The protein below binds the small molecule below.
Small molecule (SMILES): O=P(O)(O)OCCNS(=O)(=O)c1ccc(OC(F)(F)F)cc1

Binding-site contacts:
Ligand atom O18 contacts residue GLY234 of chain 2.A at 2.9 Å (h-bond).
Ligand atom O21 contacts residue GLU49 of chain 2.A at 3.4 Å.
Ligand atom C2 contacts residue PHE212 of chain 2.A at 3.7 Å (hydrophobic).
Ligand atom C1 contacts residue PHE212 of chain 2.A at 3.6 Å (hydrophobic).
Ligand atom O20 contacts residue GLY234 of chain 2.A at 3.6 Å.
Ligand atom O20 contacts residue THR183 of chain 2.A at 3.5 Å.
Ligand atom C3 contacts residue LEU127 of chain 2.A at 3.6 Å (hydrophobic).
Ligand atom F9F contacts residue ILE153 of chain 2.A at 3.6 Å.
Ligand atom O19 contacts residue PHE212 of chain 2.A at 3.5 Å.
Ligand atom C4 contacts residue LEU100 of chain 2.A at 3.6 Å (hydrophobic).
Ligand atom C3 contacts residue TYR175 of chain 2.A at 3.5 Å (hydrophobic).
Ligand atom O19 contacts residue GLY184 of chain 2.A at 2.8 Å (h-bond).
Ligand atom F11 contacts residue PRO18 of chain 2.B at 3.5 Å.
Ligand atom O20 contacts residue ILE64 of chain 2.A at 3.5 Å.
Ligand atom C5 contacts residue THR183 of chain 2.A at 3.7 Å.
Ligand atom F9F contacts residue LEU127 of chain 2.A at 3.5 Å.
Ligand atom C5 contacts residue LEU100 of chain 2.A at 3.6 Å (hydrophobic).
Ligand atom O16 contacts residue PHE212 of chain 2.A at 3.7 Å.
Ligand atom C14 contacts residue TYR175 of chain 2.A at 3.4 Å (hydrophobic).
Ligand atom O18 contacts residue SER235 of chain 2.A at 3.5 Å (h-bond).
Ligand atom O7 contacts residue ALA59 of chain 2.A at 3.4 Å.
Ligand atom O21 contacts residue PHE22 of chain 2.A at 3.2 Å.
Ligand atom O20 contacts residue GLY184 of chain 2.A at 3.7 Å.
Ligand atom O16 contacts residue THR183 of chain 2.A at 3.6 Å.
Ligand atom F9F contacts residue ALA129 of chain 2.A at 3.4 Å.
Ligand atom P17 contacts residue SER235 of chain 2.A at 3.6 Å.
Ligand atom C14 contacts residue THR183 of chain 2.A at 3.7 Å.
Ligand atom F11 contacts residue ALA129 of chain 2.A at 3.3 Å.
Ligand atom O21 contacts residue LEU100 of chain 2.A at 3.3 Å.
Ligand atom O22 contacts residue ILE232 of chain 2.A at 3.6 Å.
Ligand atom P17 contacts residue GLY213 of chain 2.A at 3.7 Å.
Ligand atom F10 contacts residue PHE212 of chain 2.A at 3.7 Å.
Ligand atom O19 contacts residue GLY213 of chain 2.A at 2.7 Å (h-bond).
Ligand atom C15 contacts residue THR183 of chain 2.A at 3.7 Å.
Ligand atom O19 contacts residue THR183 of chain 2.A at 3.6 Å.
Ligand atom O7 contacts residue ALA129 of chain 2.A at 3.6 Å.
Ligand atom O7 contacts residue PHE212 of chain 2.A at 3.7 Å.
Ligand atom C6 contacts residue PHE212 of chain 2.A at 3.7 Å (hydrophobic).
Ligand atom O20 contacts residue SER235 of chain 2.A at 2.6 Å (h-bond).
Ligand atom O22 contacts residue TYR175 of chain 2.A at 2.8 Å (h-bond).

Sequence of chain 2.B:
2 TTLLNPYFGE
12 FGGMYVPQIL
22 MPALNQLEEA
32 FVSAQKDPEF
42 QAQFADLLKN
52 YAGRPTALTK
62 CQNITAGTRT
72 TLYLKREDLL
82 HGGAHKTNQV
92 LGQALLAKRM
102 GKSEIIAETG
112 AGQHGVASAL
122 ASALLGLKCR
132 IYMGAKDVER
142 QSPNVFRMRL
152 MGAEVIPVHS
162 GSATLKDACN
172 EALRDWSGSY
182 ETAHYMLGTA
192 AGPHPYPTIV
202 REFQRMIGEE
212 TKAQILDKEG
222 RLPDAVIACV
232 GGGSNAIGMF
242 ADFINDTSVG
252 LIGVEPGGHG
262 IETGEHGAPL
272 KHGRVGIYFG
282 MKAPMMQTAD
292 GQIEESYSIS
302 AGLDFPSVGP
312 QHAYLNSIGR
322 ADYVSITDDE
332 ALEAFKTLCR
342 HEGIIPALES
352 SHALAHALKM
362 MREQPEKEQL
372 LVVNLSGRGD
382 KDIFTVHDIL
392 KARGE

Sequence of chain 2.A:
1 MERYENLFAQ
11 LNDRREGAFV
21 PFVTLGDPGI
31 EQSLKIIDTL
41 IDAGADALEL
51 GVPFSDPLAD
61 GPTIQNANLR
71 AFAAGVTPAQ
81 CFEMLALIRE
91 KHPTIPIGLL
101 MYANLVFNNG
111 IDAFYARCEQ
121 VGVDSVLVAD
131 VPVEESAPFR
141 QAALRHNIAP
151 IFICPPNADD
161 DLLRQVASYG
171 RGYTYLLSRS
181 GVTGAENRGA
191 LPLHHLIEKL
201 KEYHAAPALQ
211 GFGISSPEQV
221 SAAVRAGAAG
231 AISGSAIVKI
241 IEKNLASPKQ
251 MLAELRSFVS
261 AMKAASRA